Sequence of chain 1.C:
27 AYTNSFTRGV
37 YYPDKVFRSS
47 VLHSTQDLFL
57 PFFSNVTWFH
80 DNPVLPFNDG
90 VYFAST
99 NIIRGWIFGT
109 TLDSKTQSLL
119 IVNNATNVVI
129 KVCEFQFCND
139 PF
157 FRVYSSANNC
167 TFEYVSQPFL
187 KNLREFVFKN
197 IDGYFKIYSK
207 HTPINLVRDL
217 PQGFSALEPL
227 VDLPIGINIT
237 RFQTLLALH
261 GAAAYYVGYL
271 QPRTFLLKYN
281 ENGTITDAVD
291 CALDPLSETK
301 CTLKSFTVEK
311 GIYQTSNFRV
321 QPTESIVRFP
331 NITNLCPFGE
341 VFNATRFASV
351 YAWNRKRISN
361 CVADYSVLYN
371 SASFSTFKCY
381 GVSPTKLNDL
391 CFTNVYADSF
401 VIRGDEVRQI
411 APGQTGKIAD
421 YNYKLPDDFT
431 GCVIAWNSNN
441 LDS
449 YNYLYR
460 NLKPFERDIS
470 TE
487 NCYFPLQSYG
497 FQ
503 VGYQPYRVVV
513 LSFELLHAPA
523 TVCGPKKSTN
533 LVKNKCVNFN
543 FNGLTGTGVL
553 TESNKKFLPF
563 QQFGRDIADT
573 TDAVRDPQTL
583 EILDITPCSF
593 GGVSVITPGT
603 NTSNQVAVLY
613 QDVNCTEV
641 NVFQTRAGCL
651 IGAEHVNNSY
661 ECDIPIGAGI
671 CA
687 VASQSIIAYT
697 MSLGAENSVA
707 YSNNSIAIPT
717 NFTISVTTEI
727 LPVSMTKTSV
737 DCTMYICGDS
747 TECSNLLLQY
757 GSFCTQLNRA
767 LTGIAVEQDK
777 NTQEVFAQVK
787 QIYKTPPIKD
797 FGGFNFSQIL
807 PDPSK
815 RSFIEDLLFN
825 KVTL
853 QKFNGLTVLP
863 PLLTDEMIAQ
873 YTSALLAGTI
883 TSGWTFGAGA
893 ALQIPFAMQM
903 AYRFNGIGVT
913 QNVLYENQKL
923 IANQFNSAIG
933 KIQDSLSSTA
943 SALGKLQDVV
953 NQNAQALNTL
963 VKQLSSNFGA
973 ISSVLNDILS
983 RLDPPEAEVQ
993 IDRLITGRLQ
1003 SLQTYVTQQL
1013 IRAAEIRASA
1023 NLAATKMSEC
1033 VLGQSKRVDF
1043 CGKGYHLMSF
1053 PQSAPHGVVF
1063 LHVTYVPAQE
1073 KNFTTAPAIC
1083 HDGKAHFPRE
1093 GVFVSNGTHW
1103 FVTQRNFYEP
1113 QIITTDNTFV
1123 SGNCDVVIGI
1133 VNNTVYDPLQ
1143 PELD

Sequence of chain 1.B:
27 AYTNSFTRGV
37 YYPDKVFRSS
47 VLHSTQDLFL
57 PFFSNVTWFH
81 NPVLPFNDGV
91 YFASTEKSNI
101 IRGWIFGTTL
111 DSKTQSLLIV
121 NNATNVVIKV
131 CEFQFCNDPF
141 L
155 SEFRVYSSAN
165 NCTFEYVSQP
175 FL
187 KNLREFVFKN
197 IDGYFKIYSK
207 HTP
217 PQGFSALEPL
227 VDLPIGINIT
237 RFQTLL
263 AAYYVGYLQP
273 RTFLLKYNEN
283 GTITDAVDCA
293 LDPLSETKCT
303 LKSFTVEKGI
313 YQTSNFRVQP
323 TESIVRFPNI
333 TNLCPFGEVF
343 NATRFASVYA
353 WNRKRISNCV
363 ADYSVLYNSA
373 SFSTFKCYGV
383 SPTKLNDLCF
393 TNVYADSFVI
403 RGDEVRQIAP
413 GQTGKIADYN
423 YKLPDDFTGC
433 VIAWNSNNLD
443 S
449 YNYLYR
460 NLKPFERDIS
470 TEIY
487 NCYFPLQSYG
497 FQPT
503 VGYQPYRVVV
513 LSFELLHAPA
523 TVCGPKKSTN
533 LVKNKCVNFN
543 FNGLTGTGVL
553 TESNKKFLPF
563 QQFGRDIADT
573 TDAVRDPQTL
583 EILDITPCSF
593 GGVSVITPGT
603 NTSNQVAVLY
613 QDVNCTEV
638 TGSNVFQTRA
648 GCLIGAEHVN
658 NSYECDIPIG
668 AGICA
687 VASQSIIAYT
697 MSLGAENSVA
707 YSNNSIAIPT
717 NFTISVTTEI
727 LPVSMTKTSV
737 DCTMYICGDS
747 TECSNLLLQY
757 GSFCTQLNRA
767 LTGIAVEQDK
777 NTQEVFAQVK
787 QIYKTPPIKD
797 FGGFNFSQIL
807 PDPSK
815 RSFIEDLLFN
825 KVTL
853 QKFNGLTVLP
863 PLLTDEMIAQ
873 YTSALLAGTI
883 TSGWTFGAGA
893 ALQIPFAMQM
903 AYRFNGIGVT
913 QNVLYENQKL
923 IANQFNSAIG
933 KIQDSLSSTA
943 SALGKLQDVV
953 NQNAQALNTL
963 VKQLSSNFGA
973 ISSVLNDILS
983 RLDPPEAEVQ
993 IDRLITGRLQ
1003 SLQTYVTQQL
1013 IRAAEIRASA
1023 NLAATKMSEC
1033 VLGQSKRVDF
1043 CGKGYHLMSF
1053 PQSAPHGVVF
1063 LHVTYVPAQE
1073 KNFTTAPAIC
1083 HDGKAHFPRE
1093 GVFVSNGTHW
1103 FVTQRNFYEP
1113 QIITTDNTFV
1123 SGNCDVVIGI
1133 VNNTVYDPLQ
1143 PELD

The protein below binds the small molecule below.
Small molecule (SMILES): CC(=O)N[C@@H]1[C@@H](O)[C@H](O)[C@@H](CO)O[C@H]1O

Binding-site contacts:
Ligand atom C1 contacts residue ASN234 of chain 1.C at 1.4 Å.
Ligand atom C4 contacts residue ASN234 of chain 1.C at 4.2 Å.
Ligand atom C1 contacts residue THR236 of chain 1.C at 3.8 Å.
Ligand atom C5 contacts residue THR108 of chain 1.C at 4.2 Å.
Ligand atom O5 contacts residue THR108 of chain 1.C at 3.5 Å.
Ligand atom C6 contacts residue THR108 of chain 1.C at 3.7 Å.
Ligand atom N2 contacts residue ASN234 of chain 1.C at 2.9 Å (h-bond).
Ligand atom O6 contacts residue THR108 of chain 1.C at 3.3 Å.
Ligand atom O7 contacts residue ASN234 of chain 1.C at 2.8 Å (h-bond).
Ligand atom C8 contacts residue ASN234 of chain 1.C at 4.2 Å.
Ligand atom C2 contacts residue ASN234 of chain 1.C at 2.4 Å.
Ligand atom O5 contacts residue ASN234 of chain 1.C at 2.4 Å (h-bond).
Ligand atom C3 contacts residue ASN234 of chain 1.C at 3.8 Å.
Ligand atom C6 contacts residue THR236 of chain 1.C at 4.3 Å.
Ligand atom C5 contacts residue THR236 of chain 1.C at 3.8 Å.
Ligand atom O5 contacts residue THR236 of chain 1.C at 3.7 Å.
Ligand atom C8 contacts residue LYS462 of chain 1.B at 3.6 Å.
Ligand atom C7 contacts residue ASN234 of chain 1.C at 3.0 Å.
Ligand atom C5 contacts residue ASN234 of chain 1.C at 3.7 Å.